A small-molecule ligand and the protein it binds are described below.
Small molecule (SMILES): CC(C)CCC[C@@H](C)[C@H]1CC[C@H]2[C@@H]3CC=C4C[C@@H](O)CC[C@]4(C)[C@H]3CC[C@]12C

Sequence of chain 1.A:
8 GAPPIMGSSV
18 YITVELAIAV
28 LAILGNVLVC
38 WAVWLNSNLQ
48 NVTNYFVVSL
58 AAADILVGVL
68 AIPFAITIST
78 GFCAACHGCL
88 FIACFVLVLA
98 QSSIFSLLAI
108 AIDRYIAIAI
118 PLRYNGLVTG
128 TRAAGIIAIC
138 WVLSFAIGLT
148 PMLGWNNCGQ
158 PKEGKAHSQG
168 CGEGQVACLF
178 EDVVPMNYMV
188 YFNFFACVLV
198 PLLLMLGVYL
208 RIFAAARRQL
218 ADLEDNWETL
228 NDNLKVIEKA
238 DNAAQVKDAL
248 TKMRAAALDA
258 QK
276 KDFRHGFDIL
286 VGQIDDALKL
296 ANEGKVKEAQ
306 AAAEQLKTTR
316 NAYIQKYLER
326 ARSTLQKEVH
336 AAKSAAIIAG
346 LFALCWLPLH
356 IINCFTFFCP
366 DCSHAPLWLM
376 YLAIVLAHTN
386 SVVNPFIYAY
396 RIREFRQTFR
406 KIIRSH

Binding-site contacts:
Ligand atom C11 contacts residue LEU374 of chain 1.A at 4.3 Å (hydrophobic).
Ligand atom C19 contacts residue ALA370 of chain 1.A at 4.1 Å (hydrophobic).
Ligand atom C19 contacts residue PRO371 of chain 1.A at 4.4 Å (hydrophobic).
Ligand atom O1 contacts residue SER368 of chain 1.A at 2.7 Å (h-bond).
Ligand atom C12 contacts residue ILE357 of chain 1.A at 4.0 Å (hydrophobic).
Ligand atom C2 contacts residue SER368 of chain 1.A at 3.2 Å.
Ligand atom O1 contacts residue OLA1 of chain 1.I at 4.2 Å.
Ligand atom C14 contacts residue PHE360 of chain 1.A at 4.5 Å (hydrophobic).
Ligand atom C3 contacts residue SER368 of chain 1.A at 3.5 Å.
Ligand atom O1 contacts residue CYS367 of chain 1.A at 3.5 Å.
Ligand atom C19 contacts residue LEU374 of chain 1.A at 4.0 Å (hydrophobic).
Ligand atom C11 contacts residue ILE357 of chain 1.A at 4.1 Å (hydrophobic).
Ligand atom C12 contacts residue PHE360 of chain 1.A at 4.2 Å (hydrophobic).
Ligand atom C11 contacts residue PHE360 of chain 1.A at 4.2 Å (hydrophobic).
Ligand atom C18 contacts residue LEU374 of chain 1.A at 4.2 Å (hydrophobic).
Ligand atom C27 contacts residue LEU349 of chain 1.A at 3.9 Å (hydrophobic).
Ligand atom C21 contacts residue PRO353 of chain 1.A at 3.7 Å (hydrophobic).
Ligand atom C1 contacts residue ALA370 of chain 1.A at 4.4 Å (hydrophobic).
Ligand atom C21 contacts residue ILE356 of chain 1.A at 4.2 Å (hydrophobic).
Ligand atom C12 contacts residue ILE356 of chain 1.A at 4.3 Å (hydrophobic).
Ligand atom C26 contacts residue LEU352 of chain 1.A at 3.8 Å (hydrophobic).
Ligand atom C26 contacts residue PRO353 of chain 1.A at 3.9 Å (hydrophobic).
Ligand atom C24 contacts residue ILE356 of chain 1.A at 4.3 Å (hydrophobic).
Ligand atom C2 contacts residue ALA370 of chain 1.A at 4.1 Å (hydrophobic).
Ligand atom C18 contacts residue OLA1 of chain 1.I at 3.8 Å.
Ligand atom C4 contacts residue OLA1 of chain 1.I at 4.3 Å.
Ligand atom C19 contacts residue OLA1 of chain 1.I at 3.7 Å.
Ligand atom C1 contacts residue PHE360 of chain 1.A at 3.8 Å (hydrophobic).
Ligand atom C3 contacts residue CYS367 of chain 1.A at 4.0 Å (hydrophobic).
Ligand atom C26 contacts residue ILE356 of chain 1.A at 4.2 Å (hydrophobic).
Ligand atom C2 contacts residue PHE360 of chain 1.A at 4.5 Å (hydrophobic).
Ligand atom C23 contacts residue ILE356 of chain 1.A at 4.4 Å (hydrophobic).
Ligand atom C9 contacts residue PHE360 of chain 1.A at 4.2 Å (hydrophobic).